Sequence of chain 1.A:
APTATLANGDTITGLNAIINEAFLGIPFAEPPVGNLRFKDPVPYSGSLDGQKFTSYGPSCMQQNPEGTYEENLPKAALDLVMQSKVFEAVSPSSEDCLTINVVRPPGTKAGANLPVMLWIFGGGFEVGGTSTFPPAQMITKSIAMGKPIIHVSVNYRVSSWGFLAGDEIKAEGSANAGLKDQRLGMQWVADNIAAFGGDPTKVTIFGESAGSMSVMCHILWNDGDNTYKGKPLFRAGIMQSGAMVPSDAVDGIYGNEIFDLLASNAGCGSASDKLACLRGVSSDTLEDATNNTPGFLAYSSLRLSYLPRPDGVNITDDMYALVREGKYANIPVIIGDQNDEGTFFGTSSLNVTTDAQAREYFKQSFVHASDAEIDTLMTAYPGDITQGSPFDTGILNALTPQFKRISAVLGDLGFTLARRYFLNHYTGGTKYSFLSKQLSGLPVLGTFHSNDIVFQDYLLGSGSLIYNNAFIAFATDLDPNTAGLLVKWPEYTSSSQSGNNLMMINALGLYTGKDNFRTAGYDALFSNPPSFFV

A protein and the small-molecule ligand that binds it are described below.
Small molecule (SMILES): CC(=O)N[C@H]1[C@H](O[C@H]2[C@H](O)[C@@H](NC(C)=O)CO[C@@H]2CO)O[C@H](CO)[C@@H](O)[C@@H]1O

Binding-site contacts:
Ligand atom C2 contacts residue ASN366 of chain 1.A at 2.5 Å.
Ligand atom O7 contacts residue TYR314 of chain 1.A at 4.0 Å.
Ligand atom O6 contacts residue GLU85 of chain 1.A at 2.7 Å (salt-bridge).
Ligand atom C1 contacts residue GLU85 of chain 1.A at 3.7 Å.
Ligand atom O5 contacts residue ASN366 of chain 1.A at 2.4 Å (h-bond).
Ligand atom C5 contacts residue TYR314 of chain 1.A at 3.7 Å (hydrophobic).
Ligand atom C3 contacts residue TYR314 of chain 1.A at 4.0 Å (hydrophobic).
Ligand atom C7 contacts residue GLN379 of chain 1.A at 3.9 Å.
Ligand atom C5 contacts residue ASN366 of chain 1.A at 3.7 Å.
Ligand atom C6 contacts residue GLU85 of chain 1.A at 3.4 Å.
Ligand atom C6 contacts residue TYR314 of chain 1.A at 4.0 Å (hydrophobic).
Ligand atom O7 contacts residue TYR84 of chain 1.A at 3.9 Å.
Ligand atom C8 contacts residue ASN366 of chain 1.A at 3.5 Å.
Ligand atom C5 contacts residue GLU85 of chain 1.A at 3.8 Å.
Ligand atom C7 contacts residue GLU85 of chain 1.A at 3.8 Å.
Ligand atom C7 contacts residue TYR84 of chain 1.A at 3.4 Å (hydrophobic).
Ligand atom C8 contacts residue GLU85 of chain 1.A at 3.8 Å.
Ligand atom C3 contacts residue TYR84 of chain 1.A at 3.7 Å (hydrophobic).
Ligand atom C8 contacts residue SER315 of chain 1.A at 3.8 Å.
Ligand atom N2 contacts residue ASN366 of chain 1.A at 2.8 Å (h-bond).
Ligand atom C1 contacts residue ASN366 of chain 1.A at 1.5 Å.
Ligand atom C1 contacts residue TYR314 of chain 1.A at 3.5 Å (hydrophobic).
Ligand atom C3 contacts residue ASN366 of chain 1.A at 3.8 Å.
Ligand atom O4 contacts residue TYR314 of chain 1.A at 4.1 Å.
Ligand atom O3 contacts residue TYR84 of chain 1.A at 2.8 Å (h-bond).
Ligand atom O5 contacts residue TYR314 of chain 1.A at 3.9 Å.
Ligand atom N2 contacts residue TYR84 of chain 1.A at 3.4 Å (h-bond).
Ligand atom N2 contacts residue TYR314 of chain 1.A at 3.5 Å (h-bond).
Ligand atom C7 contacts residue TYR314 of chain 1.A at 3.9 Å (hydrophobic).
Ligand atom O7 contacts residue GLN379 of chain 1.A at 2.9 Å (h-bond).
Ligand atom C2 contacts residue TYR84 of chain 1.A at 4.1 Å (hydrophobic).
Ligand atom C2 contacts residue TYR314 of chain 1.A at 4.1 Å (hydrophobic).
Ligand atom N2 contacts residue GLU85 of chain 1.A at 2.9 Å (salt-bridge).
Ligand atom C8 contacts residue TYR84 of chain 1.A at 3.5 Å (hydrophobic).
Ligand atom C7 contacts residue ASN366 of chain 1.A at 3.3 Å.
Ligand atom O7 contacts residue ASN366 of chain 1.A at 3.4 Å (h-bond).
Ligand atom C3 contacts residue GLU85 of chain 1.A at 3.8 Å.
Ligand atom C2 contacts residue GLU85 of chain 1.A at 3.7 Å.
Ligand atom C8 contacts residue GLN372 of chain 1.A at 3.8 Å.
Ligand atom C8 contacts residue TYR314 of chain 1.A at 3.8 Å (hydrophobic).